Binding-site contacts:
Ligand atom O3P contacts residue LYS54 of chain 2.A at 3.8 Å.
Ligand atom C contacts residue ASN231 of chain 2.A at 3.7 Å.
Ligand atom CA contacts residue ASN180 of chain 2.A at 3.8 Å.
Ligand atom N contacts residue VAL183 of chain 2.A at 4.1 Å.
Ligand atom O contacts residue LEU179 of chain 2.A at 4.1 Å.
Ligand atom O contacts residue ASN231 of chain 2.A at 2.9 Å (h-bond).
Ligand atom C contacts residue ASN180 of chain 2.A at 3.7 Å.
Ligand atom O3P contacts residue ARG61 of chain 2.A at 4.0 Å.
Ligand atom CB contacts residue ASN231 of chain 2.A at 2.9 Å.
Ligand atom CB contacts residue LEU227 of chain 2.A at 4.1 Å (hydrophobic).
Ligand atom N contacts residue VAL183 of chain 2.A at 3.9 Å.
Ligand atom CA contacts residue LEU179 of chain 2.A at 3.9 Å (hydrophobic).
Ligand atom N contacts residue GLU187 of chain 2.A at 3.9 Å.
Ligand atom CA contacts residue LEU179 of chain 2.A at 4.1 Å (hydrophobic).
Ligand atom N contacts residue ASN180 of chain 2.A at 3.0 Å (h-bond).
Ligand atom CB contacts residue ARG134 of chain 2.A at 4.0 Å.
Ligand atom C contacts residue VAL183 of chain 2.A at 3.7 Å (hydrophobic).
Ligand atom O3P contacts residue ARG134 of chain 2.A at 3.0 Å (salt-bridge).
Ligand atom O2P contacts residue ARG134 of chain 2.A at 2.9 Å (salt-bridge).
Ligand atom CA contacts residue ASN180 of chain 2.A at 3.5 Å.
Ligand atom N contacts residue LEU179 of chain 2.A at 3.5 Å.
Ligand atom O1P contacts residue ARG61 of chain 2.A at 2.9 Å (salt-bridge).
Ligand atom CA contacts residue ASN231 of chain 2.A at 3.7 Å.
Ligand atom O contacts residue ASN180 of chain 2.A at 3.0 Å (h-bond).
Ligand atom C contacts residue ASN180 of chain 2.A at 3.7 Å.
Ligand atom P contacts residue TYR135 of chain 2.A at 3.9 Å.
Ligand atom C contacts residue LEU179 of chain 2.A at 3.7 Å (hydrophobic).
Ligand atom C contacts residue LEU179 of chain 2.A at 3.6 Å (hydrophobic).
Ligand atom O contacts residue LYS127 of chain 2.A at 3.9 Å.
Ligand atom P contacts residue ARG134 of chain 2.A at 3.7 Å.
Ligand atom O contacts residue LEU179 of chain 2.A at 4.0 Å.
Ligand atom CB contacts residue ASN180 of chain 2.A at 3.3 Å.
Ligand atom O contacts residue LEU179 of chain 2.A at 3.7 Å.
Ligand atom O3P contacts residue TYR135 of chain 2.A at 2.7 Å (h-bond).
Ligand atom O1P contacts residue LYS54 of chain 2.A at 3.2 Å.
Ligand atom O contacts residue VAL183 of chain 2.A at 3.5 Å.
Ligand atom P contacts residue ARG61 of chain 2.A at 3.6 Å.
Ligand atom O contacts residue GLY176 of chain 2.A at 3.4 Å (h-bond).
Ligand atom O2P contacts residue ARG61 of chain 2.A at 2.9 Å (salt-bridge).
Ligand atom N contacts residue ASN231 of chain 2.A at 3.7 Å.

Sequence of chain 2.A:
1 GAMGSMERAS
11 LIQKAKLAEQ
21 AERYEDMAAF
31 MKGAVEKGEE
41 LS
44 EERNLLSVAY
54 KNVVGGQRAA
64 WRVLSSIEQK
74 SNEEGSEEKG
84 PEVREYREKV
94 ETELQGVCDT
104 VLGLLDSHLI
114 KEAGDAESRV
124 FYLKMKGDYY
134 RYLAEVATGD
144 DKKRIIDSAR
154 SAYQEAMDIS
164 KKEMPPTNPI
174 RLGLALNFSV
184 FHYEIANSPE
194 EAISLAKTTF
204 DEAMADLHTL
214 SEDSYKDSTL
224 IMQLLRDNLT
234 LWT

This protein binds this small molecule.
Small molecule (SMILES): C[C@H](N)C(=O)N[C@@H](COP(=O)(O)O)C(=O)N[C@H](C=O)CCC(=O)O